Sequence of chain 1.B:
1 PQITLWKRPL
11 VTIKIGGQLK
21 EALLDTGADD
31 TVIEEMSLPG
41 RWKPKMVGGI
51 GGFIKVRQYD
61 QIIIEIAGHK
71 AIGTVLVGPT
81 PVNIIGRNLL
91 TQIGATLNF

Sequence of chain 1.E:
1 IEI

A protein and the small-molecule ligand that binds it are described below.
Small molecule (SMILES): CC[C@H](C)[C@H](NC(=O)[C@@H](NC(=O)[C@H](C)NC(=O)[C@H](C)N)[C@@H](C)CC)C(=O)O

Sequence of chain 1.D:
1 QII

Sequence of chain 1.A:
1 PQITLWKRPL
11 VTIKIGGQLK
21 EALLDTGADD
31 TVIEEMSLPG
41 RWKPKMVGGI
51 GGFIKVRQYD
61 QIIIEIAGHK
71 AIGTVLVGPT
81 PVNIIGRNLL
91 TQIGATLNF

Binding-site contacts:
Ligand atom O contacts residue ILE1 of chain 1.E at 1.1 Å (h-bond).
Ligand atom OXT contacts residue ILE1 of chain 1.G at 2.5 Å (h-bond).
Ligand atom O contacts residue ASP25 of chain 1.A at 2.4 Å (salt-bridge).
Ligand atom CG2 contacts residue ILE1 of chain 1.E at 1.2 Å (hydrophobic).
Ligand atom CA contacts residue GLU2 of chain 1.E at 0.6 Å.
Ligand atom CB contacts residue ILE3 of chain 1.E at 1.3 Å (hydrophobic).
Ligand atom N contacts residue ILE1 of chain 1.E at 0.8 Å.
Ligand atom CG1 contacts residue ILE1 of chain 1.E at 0.5 Å (hydrophobic).
Ligand atom CA contacts residue ILE1 of chain 1.E at 0.6 Å (hydrophobic).
Ligand atom CG1 contacts residue GLU2 of chain 1.E at 0.8 Å.
Ligand atom CA contacts residue GLU2 of chain 1.E at 2.1 Å.
Ligand atom O contacts residue GLU2 of chain 1.E at 0.5 Å (salt-bridge).
Ligand atom CG2 contacts residue GLU2 of chain 1.E at 1.6 Å.
Ligand atom CD1 contacts residue GLU2 of chain 1.E at 0.5 Å.
Ligand atom O contacts residue ILE3 of chain 1.E at 2.0 Å (h-bond).
Ligand atom CD1 contacts residue ILE1 of chain 1.E at 1.3 Å (hydrophobic).
Ligand atom C contacts residue GLU2 of chain 1.E at 1.1 Å.
Ligand atom CB contacts residue ILE1 of chain 1.E at 0.6 Å (hydrophobic).
Ligand atom O contacts residue ILE1 of chain 1.G at 2.4 Å (h-bond).
Ligand atom O contacts residue GLU2 of chain 1.E at 2.2 Å (salt-bridge).
Ligand atom C contacts residue ILE3 of chain 1.E at 0.7 Å (hydrophobic).
Ligand atom C contacts residue ILE1 of chain 1.G at 2.2 Å (hydrophobic).
Ligand atom N contacts residue GLU2 of chain 1.E at 0.9 Å (salt-bridge).
Ligand atom OXT contacts residue ILE1 of chain 1.E at 2.4 Å.
Ligand atom O contacts residue ILE3 of chain 1.D at 1.4 Å (h-bond).
Ligand atom C contacts residue GLU2 of chain 1.E at 0.7 Å.
Ligand atom CA contacts residue ILE3 of chain 1.E at 2.7 Å (hydrophobic).
Ligand atom CB contacts residue ILE3 of chain 1.E at 2.2 Å (hydrophobic).
Ligand atom CA contacts residue ILE3 of chain 1.E at 1.7 Å (hydrophobic).
Ligand atom N contacts residue ILE3 of chain 1.E at 0.7 Å.
Ligand atom O contacts residue ILE3 of chain 1.E at 0.7 Å (h-bond).
Ligand atom C contacts residue ILE3 of chain 1.E at 0.9 Å (hydrophobic).
Ligand atom CA contacts residue ILE3 of chain 1.E at 1.0 Å (hydrophobic).
Ligand atom N contacts residue ILE3 of chain 1.E at 1.3 Å (h-bond).
Ligand atom CA contacts residue ILE3 of chain 1.D at 2.5 Å (hydrophobic).
Ligand atom C contacts residue ILE1 of chain 1.E at 1.2 Å (hydrophobic).
Ligand atom N contacts residue GLY48 of chain 1.B at 2.7 Å (h-bond).
Ligand atom CB contacts residue GLU2 of chain 1.E at 0.9 Å.
Ligand atom OXT contacts residue ILE3 of chain 1.D at 1.5 Å (h-bond).
Ligand atom C contacts residue ILE3 of chain 1.D at 1.7 Å (hydrophobic).